Sequence of chain 4.NA:
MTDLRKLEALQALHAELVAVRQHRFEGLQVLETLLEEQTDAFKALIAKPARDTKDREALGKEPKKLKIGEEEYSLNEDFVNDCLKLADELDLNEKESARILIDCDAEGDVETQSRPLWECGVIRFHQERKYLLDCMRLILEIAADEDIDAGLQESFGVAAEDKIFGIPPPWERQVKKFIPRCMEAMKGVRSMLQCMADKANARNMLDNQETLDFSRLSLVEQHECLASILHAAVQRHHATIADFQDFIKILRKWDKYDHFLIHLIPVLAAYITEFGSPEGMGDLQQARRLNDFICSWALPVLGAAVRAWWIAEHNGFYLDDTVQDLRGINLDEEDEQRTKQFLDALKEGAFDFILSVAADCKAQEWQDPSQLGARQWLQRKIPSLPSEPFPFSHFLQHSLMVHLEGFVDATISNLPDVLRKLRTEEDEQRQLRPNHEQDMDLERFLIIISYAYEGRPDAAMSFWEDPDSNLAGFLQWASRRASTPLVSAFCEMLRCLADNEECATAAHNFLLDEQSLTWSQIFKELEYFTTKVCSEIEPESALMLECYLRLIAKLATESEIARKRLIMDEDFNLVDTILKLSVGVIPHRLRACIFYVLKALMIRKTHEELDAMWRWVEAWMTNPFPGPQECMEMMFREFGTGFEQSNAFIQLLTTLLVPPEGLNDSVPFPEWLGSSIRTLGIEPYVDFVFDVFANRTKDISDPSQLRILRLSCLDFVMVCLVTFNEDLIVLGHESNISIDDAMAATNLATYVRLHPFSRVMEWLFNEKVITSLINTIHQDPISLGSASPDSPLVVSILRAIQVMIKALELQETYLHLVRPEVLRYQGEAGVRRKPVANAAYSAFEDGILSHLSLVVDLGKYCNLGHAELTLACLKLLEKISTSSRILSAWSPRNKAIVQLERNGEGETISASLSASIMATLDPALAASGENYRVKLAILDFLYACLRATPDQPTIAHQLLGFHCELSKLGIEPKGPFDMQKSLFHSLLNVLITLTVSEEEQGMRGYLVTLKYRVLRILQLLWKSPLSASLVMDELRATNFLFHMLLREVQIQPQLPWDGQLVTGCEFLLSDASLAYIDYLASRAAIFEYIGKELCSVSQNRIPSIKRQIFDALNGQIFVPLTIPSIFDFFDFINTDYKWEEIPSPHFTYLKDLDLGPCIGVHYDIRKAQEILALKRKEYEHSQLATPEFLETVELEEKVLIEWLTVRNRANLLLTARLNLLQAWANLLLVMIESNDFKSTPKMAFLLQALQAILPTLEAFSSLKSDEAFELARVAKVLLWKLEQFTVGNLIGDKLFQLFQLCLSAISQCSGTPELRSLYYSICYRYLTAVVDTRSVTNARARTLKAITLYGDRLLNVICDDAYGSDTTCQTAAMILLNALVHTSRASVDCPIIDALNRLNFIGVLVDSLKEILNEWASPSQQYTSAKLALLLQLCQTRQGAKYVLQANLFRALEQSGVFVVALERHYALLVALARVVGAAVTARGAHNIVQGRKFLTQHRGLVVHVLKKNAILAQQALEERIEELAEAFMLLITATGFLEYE

Sequence of chain 4.MB:
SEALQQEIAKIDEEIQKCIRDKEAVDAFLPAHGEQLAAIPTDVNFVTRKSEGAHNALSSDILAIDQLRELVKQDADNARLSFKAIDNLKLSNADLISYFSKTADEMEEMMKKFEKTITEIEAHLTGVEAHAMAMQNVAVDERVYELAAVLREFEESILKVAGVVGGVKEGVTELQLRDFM

This protein binds this small molecule.
Small molecule (SMILES): CC[C@H](C)[C@H](N)C(=O)N[C@@H](CC(C)C)C(=O)N1CCC[C@H]1C(=O)N[C@@H](CCSC)C(=O)N[C@@H](Cc1ccc(O)cc1)C(=O)N[C@@H](CCCCN)C(=O)N[C@@H](CC(C)C)C(=O)N[C@@H](CO)C(=O)N1CCC[C@H]1C=O

Binding-site contacts:
Ligand atom OH contacts residue ASN1072 of chain 4.NA at 3.1 Å (h-bond).
Ligand atom O contacts residue VAL1202 of chain 4.NA at 3.2 Å.
Ligand atom C contacts residue VAL1202 of chain 4.NA at 4.2 Å (hydrophobic).
Ligand atom CD2 contacts residue THR1121 of chain 4.NA at 4.3 Å.
Ligand atom CD1 contacts residue THR1121 of chain 4.NA at 3.0 Å.
Ligand atom CE1 contacts residue ASN1072 of chain 4.NA at 3.3 Å.
Ligand atom CG2 contacts residue GLN1063 of chain 4.NA at 3.3 Å.
Ligand atom CZ contacts residue GLN1063 of chain 4.NA at 4.1 Å.
Ligand atom CA contacts residue HIS1126 of chain 4.NA at 4.3 Å.
Ligand atom CE1 contacts residue THR1121 of chain 4.NA at 3.9 Å.
Ligand atom CG contacts residue ASN1072 of chain 4.NA at 4.2 Å.
Ligand atom CB contacts residue THR1121 of chain 4.NA at 3.3 Å.
Ligand atom C contacts residue GLN1063 of chain 4.NA at 3.9 Å.
Ligand atom CZ contacts residue ASN1072 of chain 4.NA at 3.5 Å.
Ligand atom OH contacts residue GLN1063 of chain 4.NA at 3.7 Å.
Ligand atom CE2 contacts residue ASP182 of chain 4.MB at 4.3 Å.
Ligand atom CG contacts residue THR1121 of chain 4.NA at 3.3 Å.
Ligand atom O contacts residue HIS1126 of chain 4.NA at 3.3 Å (h-bond).
Ligand atom CE1 contacts residue ASP182 of chain 4.MB at 4.1 Å.
Ligand atom SD contacts residue ASN1072 of chain 4.NA at 3.7 Å.
Ligand atom CG contacts residue GLN1063 of chain 4.NA at 4.3 Å.
Ligand atom CD2 contacts residue PHE1125 of chain 4.NA at 4.2 Å (hydrophobic).
Ligand atom CG contacts residue HIS1126 of chain 4.NA at 4.3 Å.
Ligand atom OH contacts residue HIS1068 of chain 4.NA at 3.8 Å.
Ligand atom CD2 contacts residue THR1121 of chain 4.NA at 4.0 Å.
Ligand atom CZ contacts residue ASP182 of chain 4.MB at 3.5 Å.
Ligand atom C contacts residue HIS1126 of chain 4.NA at 4.0 Å.
Ligand atom CD2 contacts residue LEU1129 of chain 4.NA at 4.2 Å (hydrophobic).
Ligand atom CD1 contacts residue GLN1063 of chain 4.NA at 3.8 Å.
Ligand atom CA contacts residue GLN1063 of chain 4.NA at 4.3 Å.
Ligand atom CD1 contacts residue ASN1072 of chain 4.NA at 4.0 Å.
Ligand atom CD1 contacts residue PHE1125 of chain 4.NA at 3.6 Å (hydrophobic).
Ligand atom CD2 contacts residue ALA1120 of chain 4.NA at 3.5 Å (hydrophobic).
Ligand atom O contacts residue GLN1063 of chain 4.NA at 2.9 Å (h-bond).
Ligand atom CD1 contacts residue ASN1122 of chain 4.NA at 4.3 Å.
Ligand atom O contacts residue THR1121 of chain 4.NA at 4.0 Å.
Ligand atom CD2 contacts residue HIS1126 of chain 4.NA at 3.4 Å.
Ligand atom OH contacts residue ASP182 of chain 4.MB at 2.5 Å (salt-bridge).
Ligand atom CE2 contacts residue GLN1063 of chain 4.NA at 3.3 Å.
Ligand atom CD2 contacts residue GLN1063 of chain 4.NA at 3.6 Å.